This small molecule binds to this protein.
Small molecule (SMILES): Oc1cccc2nc(CCc3cccc(Cl)c3)[nH]c12

Binding-site contacts:
Ligand atom C9 contacts residue GLU134 of chain 9.A at 3.8 Å.
Ligand atom C11 contacts residue ALA37 of chain 8.A at 3.7 Å (hydrophobic).
Ligand atom C8 contacts residue ALA37 of chain 8.A at 3.8 Å (hydrophobic).
Ligand atom C contacts residue LEU73 of chain 8.A at 3.6 Å (hydrophobic).
Ligand atom O contacts residue MET74 of chain 8.A at 3.3 Å.
Ligand atom C13 contacts residue ALA37 of chain 8.A at 3.5 Å (hydrophobic).
Ligand atom CL contacts residue SO41 of chain 8.G at 3.4 Å.
Ligand atom C12 contacts residue MET74 of chain 8.A at 3.9 Å (hydrophobic).
Ligand atom C12 contacts residue SO41 of chain 8.G at 3.9 Å.
Ligand atom C11 contacts residue SER39 of chain 8.A at 3.8 Å.
Ligand atom N1 contacts residue MET74 of chain 8.A at 2.9 Å (h-bond).
Ligand atom O contacts residue LEU109 of chain 8.A at 3.8 Å.
Ligand atom CL contacts residue GLY9 of chain 8.A at 3.5 Å.
Ligand atom C1 contacts residue ASN106 of chain 8.A at 3.0 Å.
Ligand atom C13 contacts residue MET74 of chain 8.A at 3.8 Å (hydrophobic).
Ligand atom O contacts residue ALA75 of chain 8.A at 3.0 Å (h-bond).
Ligand atom C14 contacts residue MET74 of chain 8.A at 3.7 Å (hydrophobic).
Ligand atom C12 contacts residue ALA37 of chain 8.A at 3.4 Å (hydrophobic).
Ligand atom C10 contacts residue SER39 of chain 8.A at 3.4 Å.
Ligand atom C14 contacts residue LEU73 of chain 8.A at 3.7 Å (hydrophobic).
Ligand atom N contacts residue GLU134 of chain 9.A at 3.1 Å (salt-bridge).
Ligand atom C13 contacts residue PHE70 of chain 8.A at 3.8 Å (hydrophobic).
Ligand atom CL contacts residue PRO8 of chain 8.A at 3.8 Å.
Ligand atom CL contacts residue MET74 of chain 8.A at 3.5 Å.
Ligand atom C2 contacts residue MET105 of chain 8.A at 3.7 Å (hydrophobic).
Ligand atom C6 contacts residue ASP72 of chain 8.A at 3.8 Å.
Ligand atom C3 contacts residue VAL135 of chain 9.A at 3.8 Å (hydrophobic).
Ligand atom C2 contacts residue LEU102 of chain 8.A at 3.8 Å (hydrophobic).
Ligand atom C7 contacts residue ASP72 of chain 8.A at 3.4 Å.
Ligand atom O contacts residue LEU73 of chain 8.A at 3.5 Å.
Ligand atom C2 contacts residue VAL135 of chain 9.A at 3.7 Å (hydrophobic).
Ligand atom C1 contacts residue LEU109 of chain 8.A at 3.6 Å (hydrophobic).
Ligand atom C6 contacts residue HIS138 of chain 9.A at 3.2 Å.
Ligand atom C contacts residue ASN106 of chain 8.A at 3.1 Å.
Ligand atom N1 contacts residue LEU73 of chain 8.A at 3.6 Å.
Ligand atom C3 contacts residue LEU102 of chain 8.A at 3.6 Å (hydrophobic).
Ligand atom C contacts residue MET74 of chain 8.A at 3.8 Å (hydrophobic).
Ligand atom O contacts residue ASN106 of chain 8.A at 2.7 Å (h-bond).
Ligand atom C11 contacts residue SO41 of chain 8.G at 3.4 Å.
Ligand atom C1 contacts residue MET105 of chain 8.A at 3.9 Å (hydrophobic).

Sequence of chain 8.A:
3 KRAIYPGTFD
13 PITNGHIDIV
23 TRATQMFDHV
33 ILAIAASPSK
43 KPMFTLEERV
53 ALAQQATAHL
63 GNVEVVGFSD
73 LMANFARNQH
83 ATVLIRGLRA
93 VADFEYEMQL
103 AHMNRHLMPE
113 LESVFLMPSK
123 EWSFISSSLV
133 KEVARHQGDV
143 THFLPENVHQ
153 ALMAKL

Sequence of chain 9.A:
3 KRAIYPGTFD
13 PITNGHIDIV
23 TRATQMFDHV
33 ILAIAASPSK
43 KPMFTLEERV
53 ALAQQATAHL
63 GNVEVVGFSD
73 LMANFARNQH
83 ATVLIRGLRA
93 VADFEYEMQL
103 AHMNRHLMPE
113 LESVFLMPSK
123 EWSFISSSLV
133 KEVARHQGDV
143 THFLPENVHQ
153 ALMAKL